This protein binds this small molecule.
Small molecule (SMILES): OC[C@H]1O[C@H](O)[C@@H](O)[C@@H](O)[C@@H]1O

Sequence of chain 2.A:
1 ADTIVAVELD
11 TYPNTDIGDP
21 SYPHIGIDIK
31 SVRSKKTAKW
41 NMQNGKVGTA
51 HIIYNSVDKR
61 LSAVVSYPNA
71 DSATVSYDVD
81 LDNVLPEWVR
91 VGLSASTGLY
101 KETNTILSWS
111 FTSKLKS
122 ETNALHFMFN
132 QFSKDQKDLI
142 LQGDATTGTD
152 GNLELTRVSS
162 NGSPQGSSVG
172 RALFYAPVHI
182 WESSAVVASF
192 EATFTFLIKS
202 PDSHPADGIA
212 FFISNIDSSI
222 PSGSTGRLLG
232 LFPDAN

Binding-site contacts:
Ligand atom C1 contacts residue LEU99 of chain 2.A at 3.0 Å (hydrophobic).
Ligand atom C2 contacts residue LEU99 of chain 2.A at 3.5 Å (hydrophobic).
Ligand atom C5 contacts residue TYR12 of chain 2.A at 3.7 Å (hydrophobic).
Ligand atom O6 contacts residue LEU99 of chain 2.A at 3.2 Å (h-bond).
Ligand atom C4 contacts residue ASP208 of chain 2.A at 3.3 Å.
Ligand atom O4 contacts residue GLY227 of chain 2.A at 4.0 Å.
Ligand atom O5 contacts residue SQ01 of chain 2.K at 2.3 Å (h-bond).
Ligand atom O6 contacts residue THR97 of chain 2.A at 3.7 Å.
Ligand atom C1 contacts residue SQ01 of chain 2.K at 1.4 Å.
Ligand atom O4 contacts residue ARG228 of chain 2.A at 3.6 Å (salt-bridge).
Ligand atom C5 contacts residue ASP208 of chain 2.A at 3.8 Å.
Ligand atom C5 contacts residue LEU99 of chain 2.A at 2.9 Å (hydrophobic).
Ligand atom C6 contacts residue GLY98 of chain 2.A at 3.2 Å.
Ligand atom C5 contacts residue GLY98 of chain 2.A at 3.9 Å.
Ligand atom C5 contacts residue SQ01 of chain 2.K at 3.2 Å.
Ligand atom C6 contacts residue ALA207 of chain 2.A at 3.5 Å (hydrophobic).
Ligand atom O4 contacts residue TYR12 of chain 2.A at 3.4 Å.
Ligand atom O2 contacts residue LEU99 of chain 2.A at 3.0 Å (h-bond).
Ligand atom O2 contacts residue SQ01 of chain 2.K at 3.6 Å (h-bond).
Ligand atom O6 contacts residue TYR100 of chain 2.A at 4.0 Å.
Ligand atom O6 contacts residue ALA207 of chain 2.A at 3.2 Å.
Ligand atom O5 contacts residue GLY98 of chain 2.A at 3.6 Å.
Ligand atom C4 contacts residue SQ01 of chain 2.K at 3.6 Å.
Ligand atom C6 contacts residue LEU99 of chain 2.A at 2.5 Å (hydrophobic).
Ligand atom C4 contacts residue LEU99 of chain 2.A at 3.7 Å (hydrophobic).
Ligand atom C6 contacts residue ASP208 of chain 2.A at 3.5 Å.
Ligand atom O4 contacts residue ASN14 of chain 2.A at 3.0 Å (h-bond).
Ligand atom O3 contacts residue GLY227 of chain 2.A at 3.8 Å.
Ligand atom O5 contacts residue TYR100 of chain 2.A at 3.9 Å.
Ligand atom O2 contacts residue GLY98 of chain 2.A at 3.2 Å.
Ligand atom O3 contacts residue ARG228 of chain 2.A at 3.3 Å (salt-bridge).
Ligand atom C6 contacts residue TYR100 of chain 2.A at 3.1 Å (hydrophobic).
Ligand atom C3 contacts residue SQ01 of chain 2.K at 2.9 Å.
Ligand atom O4 contacts residue ASP208 of chain 2.A at 2.5 Å (salt-bridge).
Ligand atom C4 contacts residue ASN14 of chain 2.A at 4.0 Å.
Ligand atom C2 contacts residue SQ01 of chain 2.K at 2.3 Å.
Ligand atom O5 contacts residue LEU99 of chain 2.A at 2.3 Å (h-bond).
Ligand atom O6 contacts residue ASP208 of chain 2.A at 2.6 Å (salt-bridge).
Ligand atom O6 contacts residue GLY98 of chain 2.A at 2.8 Å (h-bond).
Ligand atom C4 contacts residue GLY227 of chain 2.A at 4.0 Å.